Binding-site contacts:
Ligand atom N3 contacts residue LEU344 of chain 1.A at 4.1 Å.
Ligand atom O2 contacts residue PHE278 of chain 1.A at 4.1 Å.
Ligand atom C7 contacts residue GLN82 of chain 1.A at 3.0 Å.
Ligand atom C6 contacts residue GLN82 of chain 1.A at 3.2 Å.
Ligand atom C1 contacts residue GLU199 of chain 1.A at 3.8 Å.
Ligand atom C3 contacts residue PHE458 of chain 1.A at 3.6 Å (hydrophobic).
Ligand atom C3 contacts residue ALA349 of chain 1.A at 3.8 Å (hydrophobic).
Ligand atom N1 contacts residue PHE458 of chain 1.A at 3.7 Å.
Ligand atom C4 contacts residue ALA349 of chain 1.A at 3.8 Å (hydrophobic).
Ligand atom C2 contacts residue PHE458 of chain 1.A at 3.4 Å (hydrophobic).
Ligand atom C7 contacts residue GLY347 of chain 1.A at 3.7 Å.
Ligand atom C4 contacts residue GLY347 of chain 1.A at 3.8 Å.
Ligand atom N3 contacts residue 0QA1 of chain 1.D at 3.9 Å.
Ligand atom O1 contacts residue GLN82 of chain 1.A at 3.9 Å.
Ligand atom N2 contacts residue LEU344 of chain 1.A at 3.9 Å.
Ligand atom C2 contacts residue GLU199 of chain 1.A at 3.9 Å.
Ligand atom C10 contacts residue PHE187 of chain 1.A at 3.7 Å (hydrophobic).
Ligand atom O2 contacts residue 0QA1 of chain 1.D at 3.5 Å.
Ligand atom N1 contacts residue ALA349 of chain 1.A at 3.7 Å.
Ligand atom C2 contacts residue PHE370 of chain 1.A at 3.7 Å (hydrophobic).
Ligand atom C9 contacts residue PHE85 of chain 1.A at 3.7 Å (hydrophobic).
Ligand atom C4 contacts residue GLN82 of chain 1.A at 3.4 Å.
Ligand atom C8 contacts residue LEU348 of chain 1.A at 4.1 Å (hydrophobic).
Ligand atom C8 contacts residue GLY347 of chain 1.A at 3.6 Å.
Ligand atom C7 contacts residue LEU348 of chain 1.A at 3.7 Å (hydrophobic).
Ligand atom C1 contacts residue PHE458 of chain 1.A at 3.5 Å (hydrophobic).
Ligand atom C1 contacts residue GLN82 of chain 1.A at 3.9 Å.
Ligand atom C8 contacts residue PHE458 of chain 1.A at 3.4 Å (hydrophobic).
Ligand atom C6 contacts residue PHE458 of chain 1.A at 3.8 Å (hydrophobic).
Ligand atom N1 contacts residue MET346 of chain 1.A at 3.9 Å.
Ligand atom C10 contacts residue THR190 of chain 1.A at 3.1 Å.
Ligand atom N2 contacts residue PHE458 of chain 1.A at 3.8 Å.
Ligand atom O1 contacts residue PHE458 of chain 1.A at 3.5 Å.
Ligand atom C10 contacts residue PHE458 of chain 1.A at 4.0 Å (hydrophobic).
Ligand atom C5 contacts residue GLN82 of chain 1.A at 3.2 Å.
Ligand atom C4 contacts residue PHE458 of chain 1.A at 3.7 Å (hydrophobic).
Ligand atom O2 contacts residue PHE187 of chain 1.A at 3.7 Å.
Ligand atom C5 contacts residue PHE458 of chain 1.A at 3.7 Å (hydrophobic).
Ligand atom C3 contacts residue PHE370 of chain 1.A at 3.3 Å (hydrophobic).
Ligand atom C2 contacts residue GLU81 of chain 1.A at 4.1 Å.

This small molecule binds to this protein.
Small molecule (SMILES): CN(CCCC(=O)c1cccnc1)N=O

Sequence of chain 1.A:
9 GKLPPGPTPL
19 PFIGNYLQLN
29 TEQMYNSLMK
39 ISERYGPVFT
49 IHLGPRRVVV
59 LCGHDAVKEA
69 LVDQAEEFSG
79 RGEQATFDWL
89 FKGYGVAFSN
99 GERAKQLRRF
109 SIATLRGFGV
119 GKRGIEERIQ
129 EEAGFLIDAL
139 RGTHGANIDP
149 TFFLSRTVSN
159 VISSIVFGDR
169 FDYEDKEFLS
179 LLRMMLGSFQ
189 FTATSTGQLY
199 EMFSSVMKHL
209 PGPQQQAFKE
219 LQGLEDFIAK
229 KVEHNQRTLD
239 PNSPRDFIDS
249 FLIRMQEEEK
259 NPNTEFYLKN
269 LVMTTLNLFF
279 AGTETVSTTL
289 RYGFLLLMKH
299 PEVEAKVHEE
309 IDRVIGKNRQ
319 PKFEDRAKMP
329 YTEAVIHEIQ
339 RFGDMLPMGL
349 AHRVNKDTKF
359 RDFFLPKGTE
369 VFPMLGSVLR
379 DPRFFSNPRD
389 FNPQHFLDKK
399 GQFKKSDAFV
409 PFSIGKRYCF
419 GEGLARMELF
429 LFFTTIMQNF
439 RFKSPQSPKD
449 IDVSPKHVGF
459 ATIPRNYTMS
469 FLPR